This protein binds this small molecule.
Small molecule (SMILES): Cc1nnc2n1-c1ccc(-c3cnn(C)c3)cc1[C@H](Nc1ccc(Cl)cc1)CC2

Binding-site contacts:
Ligand atom C09 contacts residue LEU36 of chain 1.A at 3.8 Å (hydrophobic).
Ligand atom N11 contacts residue VAL31 of chain 1.A at 4.1 Å.
Ligand atom C17 contacts residue TRP25 of chain 1.A at 3.7 Å (hydrophobic).
Ligand atom N13 contacts residue CYS80 of chain 1.A at 3.9 Å.
Ligand atom N19 contacts residue TRP25 of chain 1.A at 3.7 Å.
Ligand atom N12 contacts residue TYR41 of chain 1.A at 3.9 Å.
Ligand atom N19 contacts residue LEU36 of chain 1.A at 4.1 Å.
Ligand atom C20 contacts residue TRP25 of chain 1.A at 3.8 Å (hydrophobic).
Ligand atom C10 contacts residue ASN84 of chain 1.A at 3.9 Å.
Ligand atom C03 contacts residue LEU36 of chain 1.A at 3.5 Å (hydrophobic).
Ligand atom C15 contacts residue PRO26 of chain 1.A at 3.8 Å (hydrophobic).
Ligand atom C08 contacts residue ASN84 of chain 1.A at 3.6 Å.
Ligand atom N18 contacts residue LYS35 of chain 1.A at 3.9 Å.
Ligand atom C14 contacts residue ILE90 of chain 1.A at 4.0 Å (hydrophobic).
Ligand atom C26 contacts residue TRP25 of chain 1.A at 4.1 Å (hydrophobic).
Ligand atom C04 contacts residue LEU36 of chain 1.A at 3.6 Å (hydrophobic).
Ligand atom C09 contacts residue ASN84 of chain 1.A at 4.1 Å.
Ligand atom N18 contacts residue TRP25 of chain 1.A at 3.7 Å.
Ligand atom C15 contacts residue PHE27 of chain 1.A at 3.3 Å (hydrophobic).
Ligand atom C06 contacts residue VAL31 of chain 1.A at 4.1 Å (hydrophobic).
Ligand atom C16 contacts residue TRP25 of chain 1.A at 3.7 Å (hydrophobic).
Ligand atom C05 contacts residue LEU36 of chain 1.A at 3.9 Å (hydrophobic).
Ligand atom C27 contacts residue TRP25 of chain 1.A at 4.1 Å (hydrophobic).
Ligand atom C08 contacts residue LEU38 of chain 1.A at 3.8 Å (hydrophobic).
Ligand atom C16 contacts residue LEU36 of chain 1.A at 3.6 Å (hydrophobic).
Ligand atom C20 contacts residue LEU36 of chain 1.A at 3.4 Å (hydrophobic).
Ligand atom C14 contacts residue VAL31 of chain 1.A at 4.1 Å (hydrophobic).
Ligand atom C06 contacts residue LEU36 of chain 1.A at 4.0 Å (hydrophobic).
Ligand atom C09 contacts residue LEU38 of chain 1.A at 3.4 Å (hydrophobic).
Ligand atom C01 contacts residue LEU36 of chain 1.A at 3.9 Å (hydrophobic).
Ligand atom N12 contacts residue ASN84 of chain 1.A at 3.0 Å (h-bond).
Ligand atom C01 contacts residue PRO26 of chain 1.A at 3.2 Å (hydrophobic).
Ligand atom C06 contacts residue PRO26 of chain 1.A at 3.0 Å (hydrophobic).
Ligand atom N13 contacts residue ASN84 of chain 1.A at 3.3 Å (h-bond).
Ligand atom C15 contacts residue ILE90 of chain 1.A at 3.9 Å (hydrophobic).
Ligand atom C27 contacts residue ILE90 of chain 1.A at 4.1 Å (hydrophobic).
Ligand atom C21 contacts residue LYS35 of chain 1.A at 3.3 Å.
Ligand atom CL2 contacts residue TRP25 of chain 1.A at 3.9 Å.
Ligand atom C28 contacts residue ILE90 of chain 1.A at 3.8 Å (hydrophobic).
Ligand atom C02 contacts residue LEU36 of chain 1.A at 3.6 Å (hydrophobic).

Sequence of chain 1.A:
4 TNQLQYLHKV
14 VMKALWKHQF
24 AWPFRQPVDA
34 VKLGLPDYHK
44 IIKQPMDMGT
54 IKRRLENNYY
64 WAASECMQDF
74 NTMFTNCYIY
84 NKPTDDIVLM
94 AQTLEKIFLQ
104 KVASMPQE